This small molecule binds to this protein.
Small molecule (SMILES): CC(=O)N[C@@H]1[C@@H](O)[C@H](O)[C@@H](CO)O[C@H]1O

Binding-site contacts:
Ligand atom C5 contacts residue ASN87 of chain 21.A at 3.7 Å.
Ligand atom C8 contacts residue ASN87 of chain 21.A at 4.3 Å.
Ligand atom C5 contacts residue LEU151 of chain 21.A at 4.1 Å (hydrophobic).
Ligand atom C2 contacts residue ASN87 of chain 21.A at 2.4 Å.
Ligand atom O7 contacts residue ASN87 of chain 21.A at 3.0 Å (h-bond).
Ligand atom C6 contacts residue LEU151 of chain 21.A at 3.8 Å (hydrophobic).
Ligand atom C1 contacts residue ASN87 of chain 21.A at 1.4 Å.
Ligand atom O6 contacts residue LEU91 of chain 21.A at 4.1 Å.
Ligand atom N2 contacts residue ASN87 of chain 21.A at 2.8 Å (h-bond).
Ligand atom O4 contacts residue LEU151 of chain 21.A at 4.1 Å.
Ligand atom C7 contacts residue ASP85 of chain 21.A at 4.4 Å.
Ligand atom C4 contacts residue ASN87 of chain 21.A at 4.2 Å.
Ligand atom C7 contacts residue ASN87 of chain 21.A at 3.1 Å.
Ligand atom C6 contacts residue LEU91 of chain 21.A at 3.7 Å (hydrophobic).
Ligand atom C3 contacts residue ASN87 of chain 21.A at 3.8 Å.
Ligand atom O5 contacts residue ASN87 of chain 21.A at 2.4 Å (h-bond).
Ligand atom O7 contacts residue ASP85 of chain 21.A at 3.4 Å (salt-bridge).
Ligand atom C1 contacts residue SER89 of chain 21.A at 4.5 Å.

Sequence of chain 21.A:
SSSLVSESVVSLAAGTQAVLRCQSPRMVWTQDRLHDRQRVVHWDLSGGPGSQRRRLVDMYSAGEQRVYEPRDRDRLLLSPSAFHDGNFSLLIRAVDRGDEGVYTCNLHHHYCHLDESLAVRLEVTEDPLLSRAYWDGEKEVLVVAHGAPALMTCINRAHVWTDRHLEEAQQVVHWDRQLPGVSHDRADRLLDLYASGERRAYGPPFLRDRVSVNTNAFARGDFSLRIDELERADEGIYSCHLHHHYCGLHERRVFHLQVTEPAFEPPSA